Sequence of chain 27.A:
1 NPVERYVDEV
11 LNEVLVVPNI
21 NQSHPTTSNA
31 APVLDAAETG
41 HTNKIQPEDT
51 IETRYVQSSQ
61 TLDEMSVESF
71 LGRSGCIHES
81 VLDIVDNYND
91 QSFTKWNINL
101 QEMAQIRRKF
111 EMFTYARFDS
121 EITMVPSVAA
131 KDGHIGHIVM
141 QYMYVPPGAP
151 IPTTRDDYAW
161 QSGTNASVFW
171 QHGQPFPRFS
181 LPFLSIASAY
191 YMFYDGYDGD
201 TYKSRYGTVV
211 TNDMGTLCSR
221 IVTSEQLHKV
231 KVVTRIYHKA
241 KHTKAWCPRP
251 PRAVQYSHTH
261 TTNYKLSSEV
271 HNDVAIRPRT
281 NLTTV

The protein below binds the small molecule below.
Small molecule (SMILES): Cc1cc(CCCOc2c(C)cc(-n3nnc(C)n3)cc2C)on1

Binding-site contacts:
Ligand atom C3C contacts residue LEU181 of chain 27.A at 4.0 Å (hydrophobic).
Ligand atom C1C contacts residue MET214 of chain 27.A at 3.4 Å (hydrophobic).
Ligand atom C1B contacts residue LEU181 of chain 27.A at 3.9 Å (hydrophobic).
Ligand atom CM6 contacts residue LEU181 of chain 27.A at 3.8 Å (hydrophobic).
Ligand atom N2 contacts residue MET214 of chain 27.A at 3.7 Å.
Ligand atom N3A contacts residue PHE179 of chain 27.A at 3.6 Å.
Ligand atom C4A contacts residue TYR144 of chain 27.A at 3.5 Å (hydrophobic).
Ligand atom CM6 contacts residue TYR144 of chain 27.A at 3.7 Å (hydrophobic).
Ligand atom C4 contacts residue TYR190 of chain 27.A at 3.8 Å (hydrophobic).
Ligand atom N1A contacts residue MET124 of chain 27.A at 3.9 Å.
Ligand atom C6B contacts residue LEU181 of chain 27.A at 3.5 Å (hydrophobic).
Ligand atom C5B contacts residue LEU181 of chain 27.A at 3.6 Å (hydrophobic).
Ligand atom C4 contacts residue LEU100 of chain 27.A at 3.8 Å (hydrophobic).
Ligand atom CM6 contacts residue LEU184 of chain 27.A at 3.6 Å (hydrophobic).
Ligand atom O1 contacts residue MET214 of chain 27.A at 3.2 Å.
Ligand atom O1 contacts residue LEU100 of chain 27.A at 3.8 Å.
Ligand atom CM2 contacts residue ILE122 of chain 27.A at 3.9 Å (hydrophobic).
Ligand atom C5 contacts residue LEU100 of chain 27.A at 4.0 Å (hydrophobic).
Ligand atom N3A contacts residue TYR144 of chain 27.A at 3.2 Å.
Ligand atom O1B contacts residue ILE98 of chain 27.A at 3.1 Å.
Ligand atom CM4 contacts residue TYR144 of chain 27.A at 3.8 Å (hydrophobic).
Ligand atom C1B contacts residue ILE98 of chain 27.A at 3.6 Å (hydrophobic).
Ligand atom CM4 contacts residue VAL168 of chain 27.A at 3.9 Å (hydrophobic).
Ligand atom N5A contacts residue LEU217 of chain 27.A at 3.7 Å.
Ligand atom C6B contacts residue ILE98 of chain 27.A at 3.8 Å (hydrophobic).
Ligand atom CM2 contacts residue ILE77 of chain 27.A at 3.9 Å (hydrophobic).
Ligand atom CM3 contacts residue TYR190 of chain 27.A at 3.8 Å (hydrophobic).
Ligand atom C5B contacts residue TYR144 of chain 27.A at 3.7 Å (hydrophobic).
Ligand atom C4 contacts residue MET214 of chain 27.A at 4.0 Å (hydrophobic).
Ligand atom CM4 contacts residue TYR142 of chain 27.A at 3.9 Å (hydrophobic).
Ligand atom N2A contacts residue PHE179 of chain 27.A at 3.3 Å.
Ligand atom N2A contacts residue TYR144 of chain 27.A at 4.0 Å.
Ligand atom N1A contacts residue LEU217 of chain 27.A at 3.4 Å.
Ligand atom C3 contacts residue LEU100 of chain 27.A at 3.7 Å (hydrophobic).
Ligand atom CM4 contacts residue ALA166 of chain 27.A at 3.1 Å (hydrophobic).
Ligand atom C4A contacts residue PHE179 of chain 27.A at 3.5 Å (hydrophobic).
Ligand atom N5A contacts residue PHE179 of chain 27.A at 3.2 Å.
Ligand atom C5 contacts residue MET214 of chain 27.A at 3.7 Å (hydrophobic).
Ligand atom N2 contacts residue LEU100 of chain 27.A at 3.8 Å.
Ligand atom N1A contacts residue PHE179 of chain 27.A at 3.2 Å.